Binding-site contacts:
Ligand atom N1 contacts residue MSE161 of chain 1.B at 4.0 Å.
Ligand atom C1' contacts residue HIS194 of chain 1.B at 4.3 Å.
Ligand atom C2' contacts residue HIS194 of chain 1.B at 4.1 Å.
Ligand atom N6 contacts residue ASP160 of chain 1.B at 2.3 Å (salt-bridge).
Ligand atom O3A contacts residue MG1 of chain 1.J at 3.7 Å.
Ligand atom PG contacts residue LYS369 of chain 1.B at 3.6 Å.
Ligand atom O2B contacts residue LYS369 of chain 1.B at 4.2 Å.
Ligand atom O3' contacts residue HIS194 of chain 1.B at 3.9 Å.
Ligand atom C5 contacts residue ASP160 of chain 1.B at 4.0 Å.
Ligand atom C5 contacts residue TRP195 of chain 1.B at 3.5 Å (hydrophobic).
Ligand atom N3B contacts residue LYS369 of chain 1.B at 3.3 Å (salt-bridge).
Ligand atom N6 contacts residue TRP195 of chain 1.B at 3.6 Å.
Ligand atom O2G contacts residue MG1 of chain 1.J at 2.1 Å.
Ligand atom N9 contacts residue TRP195 of chain 1.B at 3.6 Å.
Ligand atom O2' contacts residue HIS194 of chain 1.B at 2.9 Å (h-bond).
Ligand atom C4 contacts residue TRP195 of chain 1.B at 3.6 Å (hydrophobic).
Ligand atom PG contacts residue MG1 of chain 1.J at 3.3 Å.
Ligand atom O1B contacts residue LYS369 of chain 1.B at 4.1 Å.
Ligand atom C2' contacts residue TRP195 of chain 1.B at 4.3 Å (hydrophobic).
Ligand atom N3 contacts residue TRP195 of chain 1.B at 3.5 Å.
Ligand atom O5' contacts residue MG1 of chain 1.J at 4.3 Å.
Ligand atom PB contacts residue MG1 of chain 1.J at 3.4 Å.
Ligand atom O2' contacts residue TRP195 of chain 1.B at 3.6 Å.
Ligand atom PA contacts residue MG1 of chain 1.J at 3.4 Å.
Ligand atom C6 contacts residue MSE161 of chain 1.B at 4.1 Å.
Ligand atom C6 contacts residue ASP160 of chain 1.B at 3.5 Å.
Ligand atom O2A contacts residue MG1 of chain 1.J at 2.1 Å.
Ligand atom N3B contacts residue MG1 of chain 1.J at 3.9 Å.
Ligand atom C2 contacts residue TRP195 of chain 1.B at 3.7 Å (hydrophobic).
Ligand atom O1G contacts residue LYS369 of chain 1.B at 2.8 Å (salt-bridge).
Ligand atom C8 contacts residue TRP195 of chain 1.B at 3.7 Å (hydrophobic).
Ligand atom C1' contacts residue TRP195 of chain 1.B at 3.9 Å (hydrophobic).
Ligand atom N7 contacts residue TRP195 of chain 1.B at 3.8 Å.
Ligand atom O1G contacts residue MG1 of chain 1.J at 3.7 Å.
Ligand atom O2B contacts residue MG1 of chain 1.J at 2.4 Å.
Ligand atom N6 contacts residue MSE161 of chain 1.B at 3.7 Å.
Ligand atom PB contacts residue LYS369 of chain 1.B at 4.1 Å.
Ligand atom N1 contacts residue TRP195 of chain 1.B at 3.5 Å.
Ligand atom N7 contacts residue ASP160 of chain 1.B at 3.8 Å.
Ligand atom C6 contacts residue TRP195 of chain 1.B at 3.7 Å (hydrophobic).

Sequence of chain 1.B:
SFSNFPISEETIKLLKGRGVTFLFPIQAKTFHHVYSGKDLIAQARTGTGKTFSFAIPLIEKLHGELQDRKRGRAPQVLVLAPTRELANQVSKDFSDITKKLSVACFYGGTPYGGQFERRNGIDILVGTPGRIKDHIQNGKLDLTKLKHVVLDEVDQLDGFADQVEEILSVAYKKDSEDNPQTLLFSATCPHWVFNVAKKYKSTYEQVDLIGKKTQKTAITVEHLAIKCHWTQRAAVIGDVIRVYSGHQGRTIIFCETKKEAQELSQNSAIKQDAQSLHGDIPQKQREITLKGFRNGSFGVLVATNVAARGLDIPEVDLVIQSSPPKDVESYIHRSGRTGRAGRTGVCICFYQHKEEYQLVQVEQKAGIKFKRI

This protein binds this small molecule.
Small molecule (SMILES): Nc1ncnc2c1ncn2[C@@H]1O[C@H](CO[P](=O)(O)O[P](=O)(O)NP(=O)(O)O)[C@@H](O)[C@H]1O